Sequence of chain 2.A:
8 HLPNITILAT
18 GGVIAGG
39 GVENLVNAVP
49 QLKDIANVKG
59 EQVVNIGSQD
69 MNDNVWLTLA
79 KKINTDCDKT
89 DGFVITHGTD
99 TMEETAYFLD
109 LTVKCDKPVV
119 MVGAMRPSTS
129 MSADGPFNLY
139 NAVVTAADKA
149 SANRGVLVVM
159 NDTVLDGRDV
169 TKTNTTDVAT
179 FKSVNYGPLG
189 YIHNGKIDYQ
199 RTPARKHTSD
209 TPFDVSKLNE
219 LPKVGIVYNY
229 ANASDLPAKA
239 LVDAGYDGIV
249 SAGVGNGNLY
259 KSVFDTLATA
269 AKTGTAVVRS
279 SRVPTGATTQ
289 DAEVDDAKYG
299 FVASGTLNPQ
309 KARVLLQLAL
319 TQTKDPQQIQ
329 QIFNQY

A small-molecule ligand and the protein it binds are described below.
Small molecule (SMILES): N[C@@H](CC(=O)O)C(=O)O

Sequence of chain 2.B:
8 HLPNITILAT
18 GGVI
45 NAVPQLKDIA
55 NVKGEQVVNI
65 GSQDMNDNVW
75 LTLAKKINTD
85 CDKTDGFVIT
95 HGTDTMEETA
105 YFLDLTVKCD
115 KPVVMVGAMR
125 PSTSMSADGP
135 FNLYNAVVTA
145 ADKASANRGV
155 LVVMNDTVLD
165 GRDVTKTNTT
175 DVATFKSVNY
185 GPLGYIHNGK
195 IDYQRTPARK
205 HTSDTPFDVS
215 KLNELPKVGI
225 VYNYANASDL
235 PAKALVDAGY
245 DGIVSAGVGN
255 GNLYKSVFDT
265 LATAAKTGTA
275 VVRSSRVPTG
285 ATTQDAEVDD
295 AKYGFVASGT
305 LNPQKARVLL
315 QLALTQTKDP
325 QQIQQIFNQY

Binding-site contacts:
Ligand atom C contacts residue GLY65 of chain 2.B at 4.2 Å.
Ligand atom C contacts residue GLY96 of chain 2.B at 3.4 Å.
Ligand atom C contacts residue GLY19 of chain 2.B at 4.1 Å.
Ligand atom C contacts residue GLN67 of chain 2.B at 3.9 Å.
Ligand atom CA contacts residue VAL20 of chain 2.B at 3.8 Å (hydrophobic).
Ligand atom CB contacts residue VAL20 of chain 2.B at 3.7 Å (hydrophobic).
Ligand atom CA contacts residue ASP98 of chain 2.B at 3.9 Å.
Ligand atom CA contacts residue GLN67 of chain 2.B at 4.2 Å.
Ligand atom OD2 contacts residue THR97 of chain 2.B at 3.1 Å (h-bond).
Ligand atom CG contacts residue THR97 of chain 2.B at 3.0 Å.
Ligand atom OD1 contacts residue VAL20 of chain 2.B at 3.5 Å.
Ligand atom N contacts residue GLU291 of chain 2.A at 2.8 Å (salt-bridge).
Ligand atom CB contacts residue GLU291 of chain 2.A at 3.6 Å.
Ligand atom O contacts residue GLN67 of chain 2.B at 3.8 Å.
Ligand atom OD1 contacts residue ALA122 of chain 2.B at 3.0 Å (h-bond).
Ligand atom OXT contacts residue SER66 of chain 2.B at 2.5 Å (h-bond).
Ligand atom CB contacts residue THR97 of chain 2.B at 3.5 Å.
Ligand atom C contacts residue SER66 of chain 2.B at 3.4 Å.
Ligand atom O contacts residue GLY19 of chain 2.B at 3.3 Å.
Ligand atom N contacts residue GLN67 of chain 2.B at 3.2 Å (h-bond).
Ligand atom O contacts residue GLY96 of chain 2.B at 3.2 Å.
Ligand atom OXT contacts residue GLY96 of chain 2.B at 3.2 Å.
Ligand atom O contacts residue GLY65 of chain 2.B at 3.2 Å.
Ligand atom CA contacts residue GLU291 of chain 2.A at 3.5 Å.
Ligand atom OD2 contacts residue GLY19 of chain 2.B at 3.9 Å.
Ligand atom C contacts residue ASP98 of chain 2.B at 4.0 Å.
Ligand atom OXT contacts residue ASP98 of chain 2.B at 3.2 Å (salt-bridge).
Ligand atom OD2 contacts residue GLY96 of chain 2.B at 3.3 Å.
Ligand atom O contacts residue SER66 of chain 2.B at 2.8 Å (h-bond).
Ligand atom N contacts residue ASP98 of chain 2.B at 3.1 Å (salt-bridge).
Ligand atom OD2 contacts residue ALA122 of chain 2.B at 3.7 Å.
Ligand atom CG contacts residue ALA122 of chain 2.B at 3.7 Å (hydrophobic).
Ligand atom N contacts residue ASN256 of chain 2.A at 3.7 Å.
Ligand atom O contacts residue VAL20 of chain 2.B at 4.2 Å.
Ligand atom CG contacts residue VAL20 of chain 2.B at 3.4 Å (hydrophobic).
Ligand atom C contacts residue THR97 of chain 2.B at 3.9 Å.
Ligand atom OXT contacts residue THR97 of chain 2.B at 3.1 Å (h-bond).
Ligand atom CB contacts residue ASP98 of chain 2.B at 3.5 Å.
Ligand atom OD1 contacts residue THR97 of chain 2.B at 2.8 Å (h-bond).
Ligand atom OD2 contacts residue VAL20 of chain 2.B at 2.9 Å (h-bond).